Sequence of chain 1.O:
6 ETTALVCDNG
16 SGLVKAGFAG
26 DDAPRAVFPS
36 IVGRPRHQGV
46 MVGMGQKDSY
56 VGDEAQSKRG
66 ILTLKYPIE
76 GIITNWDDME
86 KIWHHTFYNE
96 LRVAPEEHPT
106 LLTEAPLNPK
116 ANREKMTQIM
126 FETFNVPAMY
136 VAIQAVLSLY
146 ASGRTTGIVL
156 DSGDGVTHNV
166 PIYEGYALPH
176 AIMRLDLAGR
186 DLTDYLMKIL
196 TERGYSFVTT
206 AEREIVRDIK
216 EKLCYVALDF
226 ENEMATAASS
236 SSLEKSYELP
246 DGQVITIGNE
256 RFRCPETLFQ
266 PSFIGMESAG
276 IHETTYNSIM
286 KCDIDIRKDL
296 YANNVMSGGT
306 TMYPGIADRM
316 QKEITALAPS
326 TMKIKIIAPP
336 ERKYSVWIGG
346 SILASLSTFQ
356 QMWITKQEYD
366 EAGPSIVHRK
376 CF

This protein binds this small molecule.
Small molecule (SMILES): C[C@@H]1NC(=O)[C@H](C[C@@](C)(O)CO)NC(=O)[C@@H]2CC3=c4ccccc4=NC3SC[C@H](NC(=O)[C@@H]([C@H](C)O)NC1=O)C(=O)N1C[C@H](O)C[C@H]1C(=O)N[C@@H](C)C(=O)N2

Sequence of chain 1.P:
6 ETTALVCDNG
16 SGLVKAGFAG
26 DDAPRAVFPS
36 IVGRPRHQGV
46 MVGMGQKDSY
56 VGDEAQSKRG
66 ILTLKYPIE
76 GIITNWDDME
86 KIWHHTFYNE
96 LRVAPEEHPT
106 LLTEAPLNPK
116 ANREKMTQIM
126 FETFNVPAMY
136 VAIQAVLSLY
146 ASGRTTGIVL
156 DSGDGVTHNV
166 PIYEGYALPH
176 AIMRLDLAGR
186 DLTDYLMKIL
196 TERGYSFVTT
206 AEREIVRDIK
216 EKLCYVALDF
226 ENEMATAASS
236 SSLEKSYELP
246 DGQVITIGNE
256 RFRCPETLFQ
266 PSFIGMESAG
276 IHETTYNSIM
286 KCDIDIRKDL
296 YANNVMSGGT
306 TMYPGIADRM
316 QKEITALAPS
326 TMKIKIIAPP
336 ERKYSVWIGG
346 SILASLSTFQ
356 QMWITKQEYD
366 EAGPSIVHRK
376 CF

Binding-site contacts:
Ligand atom CA contacts residue GLU74 of chain 1.O at 3.9 Å.
Ligand atom C contacts residue GLN248 of chain 1.P at 3.9 Å.
Ligand atom CA contacts residue GLN248 of chain 1.P at 3.5 Å.
Ligand atom CB contacts residue TYR200 of chain 1.P at 3.7 Å (hydrophobic).
Ligand atom CE2 contacts residue SER201 of chain 1.P at 4.0 Å.
Ligand atom O1 contacts residue GLY199 of chain 1.P at 3.1 Å (h-bond).
Ligand atom CG contacts residue SER201 of chain 1.P at 4.1 Å.
Ligand atom O contacts residue GLN248 of chain 1.P at 3.1 Å (h-bond).
Ligand atom C contacts residue ILE77 of chain 1.O at 3.2 Å (hydrophobic).
Ligand atom CD2 contacts residue SER201 of chain 1.P at 3.6 Å.
Ligand atom CG contacts residue ILE77 of chain 1.O at 4.0 Å (hydrophobic).
Ligand atom CE3 contacts residue GLY199 of chain 1.P at 4.0 Å.
Ligand atom N contacts residue GLU74 of chain 1.O at 3.6 Å.
Ligand atom OG1 contacts residue ARG292 of chain 1.N at 3.7 Å.
Ligand atom CG contacts residue GLY199 of chain 1.P at 3.8 Å.
Ligand atom O contacts residue SER201 of chain 1.P at 3.3 Å (h-bond).
Ligand atom CE2 contacts residue ILE77 of chain 1.O at 4.2 Å (hydrophobic).
Ligand atom CA contacts residue ILE77 of chain 1.O at 3.8 Å (hydrophobic).
Ligand atom CG2 contacts residue GLU207 of chain 1.P at 3.9 Å.
Ligand atom N contacts residue ILE77 of chain 1.O at 3.2 Å.
Ligand atom CB contacts residue ILE77 of chain 1.O at 2.6 Å (hydrophobic).
Ligand atom CE3 contacts residue SER201 of chain 1.P at 3.6 Å.
Ligand atom NE1 contacts residue ASP181 of chain 1.O at 4.1 Å.
Ligand atom CZ2 contacts residue ARG179 of chain 1.O at 3.2 Å.
Ligand atom CA contacts residue ILE77 of chain 1.O at 3.5 Å (hydrophobic).
Ligand atom CB contacts residue GLY199 of chain 1.P at 4.2 Å.
Ligand atom CD1 contacts residue GLY199 of chain 1.P at 3.8 Å.
Ligand atom CD2 contacts residue ILE77 of chain 1.O at 4.1 Å (hydrophobic).
Ligand atom O contacts residue ILE77 of chain 1.O at 3.6 Å.
Ligand atom NE1 contacts residue ARG179 of chain 1.O at 4.1 Å.
Ligand atom CA contacts residue SER201 of chain 1.P at 4.1 Å.
Ligand atom CZ3 contacts residue SER201 of chain 1.P at 4.0 Å.
Ligand atom C contacts residue SER201 of chain 1.P at 4.0 Å.
Ligand atom CD1 contacts residue ILE77 of chain 1.O at 4.2 Å (hydrophobic).
Ligand atom CE2 contacts residue ARG179 of chain 1.O at 4.0 Å.
Ligand atom CB contacts residue GLN248 of chain 1.P at 3.6 Å.
Ligand atom N contacts residue GLN248 of chain 1.P at 4.1 Å.
Ligand atom CB contacts residue GLU74 of chain 1.O at 3.0 Å.
Ligand atom CH2 contacts residue ARG179 of chain 1.O at 4.1 Å.
Ligand atom N contacts residue GLY199 of chain 1.P at 3.9 Å.

Sequence of chain 1.N:
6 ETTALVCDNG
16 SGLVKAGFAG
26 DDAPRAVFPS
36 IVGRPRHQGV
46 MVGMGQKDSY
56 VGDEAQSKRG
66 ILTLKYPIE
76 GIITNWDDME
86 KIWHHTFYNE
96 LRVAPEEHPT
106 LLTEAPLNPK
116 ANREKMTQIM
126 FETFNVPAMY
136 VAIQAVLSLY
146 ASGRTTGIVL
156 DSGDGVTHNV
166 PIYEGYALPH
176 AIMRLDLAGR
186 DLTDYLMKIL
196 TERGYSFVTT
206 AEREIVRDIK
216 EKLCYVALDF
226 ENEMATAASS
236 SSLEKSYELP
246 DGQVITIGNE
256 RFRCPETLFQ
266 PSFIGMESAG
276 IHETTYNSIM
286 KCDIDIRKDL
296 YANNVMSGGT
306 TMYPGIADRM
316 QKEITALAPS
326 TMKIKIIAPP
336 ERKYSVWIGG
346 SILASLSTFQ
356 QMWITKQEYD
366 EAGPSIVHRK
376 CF